Binding-site contacts:
Ligand atom C3 contacts residue GLN57 of chain 4.A at 3.8 Å.
Ligand atom C4 contacts residue ASN61 of chain 4.A at 4.2 Å.
Ligand atom O3 contacts residue GLN57 of chain 4.A at 3.5 Å (h-bond).
Ligand atom O5 contacts residue ASN61 of chain 4.A at 3.0 Å (h-bond).
Ligand atom C3 contacts residue TYR65 of chain 4.A at 4.5 Å (hydrophobic).
Ligand atom C2 contacts residue GLN57 of chain 4.A at 4.0 Å.
Ligand atom C1 contacts residue ASP59 of chain 4.A at 4.3 Å.
Ligand atom O4 contacts residue PO41 of chain 4.H at 4.3 Å.
Ligand atom C6 contacts residue ALA74 of chain 4.A at 4.2 Å (hydrophobic).
Ligand atom O4 contacts residue ASP59 of chain 4.A at 4.3 Å.
Ligand atom O6 contacts residue ASN61 of chain 4.A at 4.4 Å.
Ligand atom O3 contacts residue TYR65 of chain 4.A at 3.8 Å.
Ligand atom O3 contacts residue PO41 of chain 4.H at 3.1 Å (h-bond).
Ligand atom O2 contacts residue GLN57 of chain 4.A at 3.0 Å (h-bond).
Ligand atom O2 contacts residue ASP59 of chain 4.A at 2.7 Å (salt-bridge).
Ligand atom C6 contacts residue ASN61 of chain 4.A at 4.2 Å.
Ligand atom C4 contacts residue GLN57 of chain 4.A at 4.4 Å.
Ligand atom C2 contacts residue TYR65 of chain 4.A at 3.9 Å (hydrophobic).
Ligand atom C3 contacts residue ASP59 of chain 4.A at 4.4 Å.
Ligand atom O6 contacts residue ALA74 of chain 4.A at 3.7 Å.
Ligand atom O4 contacts residue PRO71 of chain 4.A at 3.6 Å.
Ligand atom O6 contacts residue ASP59 of chain 4.A at 3.4 Å (salt-bridge).
Ligand atom C2 contacts residue ASP59 of chain 4.A at 3.3 Å.
Ligand atom C6 contacts residue PRO71 of chain 4.A at 4.0 Å (hydrophobic).
Ligand atom C4 contacts residue TYR65 of chain 4.A at 3.9 Å (hydrophobic).
Ligand atom C1 contacts residue GLN57 of chain 4.A at 4.1 Å.
Ligand atom C3 contacts residue PO41 of chain 4.H at 4.1 Å.
Ligand atom O3 contacts residue ASP59 of chain 4.A at 4.4 Å.
Ligand atom C5 contacts residue ASN61 of chain 4.A at 4.0 Å.
Ligand atom O4 contacts residue TYR65 of chain 4.A at 3.1 Å (h-bond).
Ligand atom C2 contacts residue ASN61 of chain 4.A at 3.9 Å.
Ligand atom C5 contacts residue ASP59 of chain 4.A at 3.9 Å.
Ligand atom C6 contacts residue ASP59 of chain 4.A at 4.0 Å.
Ligand atom C1 contacts residue ASN61 of chain 4.A at 3.5 Å.
Ligand atom C1 contacts residue TYR65 of chain 4.A at 3.8 Å (hydrophobic).
Ligand atom O2 contacts residue ASN61 of chain 4.A at 3.1 Å (h-bond).

This protein binds this small molecule.
Small molecule (SMILES): OC[C@H]1O[C@H](O[C@@H]2[C@H](O)[C@@H](O)O[C@H](CO)[C@H]2O)[C@@H](O)[C@@H](O)[C@@H]1O

Sequence of chain 4.A:
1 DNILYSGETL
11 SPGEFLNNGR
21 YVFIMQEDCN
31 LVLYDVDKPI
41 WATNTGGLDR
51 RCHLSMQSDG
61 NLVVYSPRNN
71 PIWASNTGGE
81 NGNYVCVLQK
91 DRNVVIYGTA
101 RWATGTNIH